The protein below binds the small molecule below.
Small molecule (SMILES): O=C(O)c1ccnc(C(=O)O)c1F

Sequence of chain 1.A:
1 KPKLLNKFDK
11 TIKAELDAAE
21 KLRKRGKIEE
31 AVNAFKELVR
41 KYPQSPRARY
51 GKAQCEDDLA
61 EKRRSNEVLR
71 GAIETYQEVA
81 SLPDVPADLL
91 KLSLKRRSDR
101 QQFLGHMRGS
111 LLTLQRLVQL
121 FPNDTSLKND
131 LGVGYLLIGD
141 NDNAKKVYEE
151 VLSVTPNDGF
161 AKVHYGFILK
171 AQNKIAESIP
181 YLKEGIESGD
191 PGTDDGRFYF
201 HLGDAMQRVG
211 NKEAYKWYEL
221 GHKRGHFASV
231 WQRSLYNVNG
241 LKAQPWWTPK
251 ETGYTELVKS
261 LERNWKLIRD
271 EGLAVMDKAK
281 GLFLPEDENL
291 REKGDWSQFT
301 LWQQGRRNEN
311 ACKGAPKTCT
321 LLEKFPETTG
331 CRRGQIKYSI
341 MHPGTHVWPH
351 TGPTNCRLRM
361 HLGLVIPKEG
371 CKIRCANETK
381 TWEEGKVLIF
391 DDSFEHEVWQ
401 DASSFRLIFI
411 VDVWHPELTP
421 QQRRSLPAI

Binding-site contacts:
Ligand atom C09 contacts residue ARG359 of chain 1.A at 3.3 Å.
Ligand atom C09 contacts residue MN1 of chain 1.C at 2.9 Å.
Ligand atom O03 contacts residue ARG406 of chain 1.A at 2.6 Å (salt-bridge).
Ligand atom C02 contacts residue SER339 of chain 1.A at 3.9 Å.
Ligand atom O01 contacts residue ILE408 of chain 1.A at 3.6 Å.
Ligand atom O10 contacts residue ILE410 of chain 1.A at 4.0 Å.
Ligand atom C06 contacts residue TRP296 of chain 1.A at 3.6 Å (hydrophobic).
Ligand atom O03 contacts residue VAL398 of chain 1.A at 3.6 Å.
Ligand atom O11 contacts residue ARG359 of chain 1.A at 2.8 Å (salt-bridge).
Ligand atom C05 contacts residue VAL398 of chain 1.A at 3.5 Å (hydrophobic).
Ligand atom O10 contacts residue HIS361 of chain 1.A at 2.9 Å (h-bond).
Ligand atom O03 contacts residue MET341 of chain 1.A at 3.3 Å.
Ligand atom N07 contacts residue HIS350 of chain 1.A at 3.5 Å (h-bond).
Ligand atom O11 contacts residue ASP392 of chain 1.A at 3.9 Å.
Ligand atom O11 contacts residue MN1 of chain 1.C at 2.2 Å.
Ligand atom C12 contacts residue HIS361 of chain 1.A at 3.7 Å.
Ligand atom F13 contacts residue HIS361 of chain 1.A at 3.0 Å.
Ligand atom C09 contacts residue HIS361 of chain 1.A at 3.8 Å.
Ligand atom C02 contacts residue ILE408 of chain 1.A at 4.0 Å (hydrophobic).
Ligand atom C02 contacts residue ARG406 of chain 1.A at 3.5 Å.
Ligand atom N07 contacts residue MN1 of chain 1.C at 2.3 Å.
Ligand atom C06 contacts residue HIS350 of chain 1.A at 3.5 Å.
Ligand atom O11 contacts residue HIS396 of chain 1.A at 3.2 Å (h-bond).
Ligand atom N07 contacts residue HIS396 of chain 1.A at 3.5 Å (h-bond).
Ligand atom O01 contacts residue ARG406 of chain 1.A at 2.9 Å (salt-bridge).
Ligand atom O10 contacts residue ARG359 of chain 1.A at 3.2 Å.
Ligand atom C02 contacts residue MET341 of chain 1.A at 3.6 Å (hydrophobic).
Ligand atom O10 contacts residue PHE390 of chain 1.A at 3.6 Å.
Ligand atom O01 contacts residue SER339 of chain 1.A at 2.7 Å (h-bond).
Ligand atom O11 contacts residue PHE390 of chain 1.A at 3.8 Å.
Ligand atom C08 contacts residue MN1 of chain 1.C at 3.0 Å.
Ligand atom C06 contacts residue VAL398 of chain 1.A at 3.9 Å (hydrophobic).
Ligand atom C04 contacts residue TRP296 of chain 1.A at 3.7 Å (hydrophobic).
Ligand atom C05 contacts residue TRP296 of chain 1.A at 3.5 Å (hydrophobic).
Ligand atom O01 contacts residue TRP296 of chain 1.A at 3.5 Å (h-bond).
Ligand atom F13 contacts residue ILE410 of chain 1.A at 3.1 Å.
Ligand atom C09 contacts residue PHE390 of chain 1.A at 3.8 Å (hydrophobic).
Ligand atom F13 contacts residue ILE408 of chain 1.A at 3.7 Å.
Ligand atom C06 contacts residue MN1 of chain 1.C at 3.3 Å.
Ligand atom C09 contacts residue HIS396 of chain 1.A at 4.0 Å.